Binding-site contacts:
Ligand atom C5' contacts residue ASP627 of chain 1.A at 4.2 Å.
Ligand atom O4' contacts residue C20 of chain 1.M at 3.3 Å.
Ligand atom C8 contacts residue C20 of chain 1.M at 3.7 Å.
Ligand atom O3' contacts residue ASN625 of chain 1.A at 3.2 Å (h-bond).
Ligand atom O3G contacts residue ASP785 of chain 1.B at 4.1 Å.
Ligand atom O1G contacts residue ARG714 of chain 1.B at 3.1 Å (salt-bridge).
Ligand atom O2B contacts residue ARG714 of chain 1.B at 3.2 Å (salt-bridge).
Ligand atom C4' contacts residue ASP627 of chain 1.A at 4.3 Å.
Ligand atom C2 contacts residue PRO593 of chain 1.A at 4.2 Å (hydrophobic).
Ligand atom C5' contacts residue MG1 of chain 1.W at 4.2 Å.
Ligand atom C4' contacts residue C20 of chain 1.M at 4.0 Å.
Ligand atom C4' contacts residue MG1 of chain 1.W at 4.2 Å.
Ligand atom O6 contacts residue C20 of chain 1.M at 3.2 Å (h-bond).
Ligand atom O3G contacts residue ARG714 of chain 1.B at 3.6 Å.
Ligand atom C5' contacts residue C20 of chain 1.M at 4.0 Å.
Ligand atom O2' contacts residue ARG591 of chain 1.A at 4.1 Å.
Ligand atom O2A contacts residue THR1009 of chain 1.A at 4.0 Å.
Ligand atom O4' contacts residue MG1 of chain 1.W at 4.2 Å.
Ligand atom O2B contacts residue TYR717 of chain 1.B at 4.0 Å.
Ligand atom O2G contacts residue ARG957 of chain 1.B at 4.0 Å.
Ligand atom O2G contacts residue LYS934 of chain 1.A at 4.0 Å.
Ligand atom O1G contacts residue ARG957 of chain 1.B at 3.0 Å (salt-bridge).
Ligand atom PG contacts residue ARG714 of chain 1.B at 3.9 Å.
Ligand atom N9 contacts residue C20 of chain 1.M at 3.9 Å.
Ligand atom O3G contacts residue ARG957 of chain 1.B at 2.7 Å (salt-bridge).
Ligand atom O4' contacts residue ARG591 of chain 1.A at 3.3 Å (salt-bridge).
Ligand atom N7 contacts residue C20 of chain 1.M at 3.5 Å (h-bond).
Ligand atom O1A contacts residue TYR717 of chain 1.B at 4.2 Å.
Ligand atom C1' contacts residue ARG591 of chain 1.A at 3.4 Å.
Ligand atom N2 contacts residue PRO593 of chain 1.A at 3.4 Å.
Ligand atom N3 contacts residue C20 of chain 1.M at 4.1 Å.
Ligand atom C4 contacts residue C20 of chain 1.M at 3.8 Å.
Ligand atom N3 contacts residue PRO593 of chain 1.A at 4.0 Å.
Ligand atom C6 contacts residue C20 of chain 1.M at 3.5 Å.
Ligand atom C1' contacts residue C20 of chain 1.M at 3.9 Å.
Ligand atom PG contacts residue ARG957 of chain 1.B at 3.5 Å.
Ligand atom N1 contacts residue C20 of chain 1.M at 4.2 Å.
Ligand atom C5 contacts residue C20 of chain 1.M at 3.4 Å.
Ligand atom O2' contacts residue ASN625 of chain 1.A at 3.4 Å (h-bond).
Ligand atom C4' contacts residue ARG591 of chain 1.A at 4.2 Å.

This protein binds this small molecule.
Small molecule (SMILES): Nc1nc2c(ncn2[C@@H]2O[C@H](CO[P](=O)(O)C[P](=O)(O)OP(=O)(O)O)[C@@H](O)[C@H]2O)c(=O)[nH]1

Sequence of chain 1.A:
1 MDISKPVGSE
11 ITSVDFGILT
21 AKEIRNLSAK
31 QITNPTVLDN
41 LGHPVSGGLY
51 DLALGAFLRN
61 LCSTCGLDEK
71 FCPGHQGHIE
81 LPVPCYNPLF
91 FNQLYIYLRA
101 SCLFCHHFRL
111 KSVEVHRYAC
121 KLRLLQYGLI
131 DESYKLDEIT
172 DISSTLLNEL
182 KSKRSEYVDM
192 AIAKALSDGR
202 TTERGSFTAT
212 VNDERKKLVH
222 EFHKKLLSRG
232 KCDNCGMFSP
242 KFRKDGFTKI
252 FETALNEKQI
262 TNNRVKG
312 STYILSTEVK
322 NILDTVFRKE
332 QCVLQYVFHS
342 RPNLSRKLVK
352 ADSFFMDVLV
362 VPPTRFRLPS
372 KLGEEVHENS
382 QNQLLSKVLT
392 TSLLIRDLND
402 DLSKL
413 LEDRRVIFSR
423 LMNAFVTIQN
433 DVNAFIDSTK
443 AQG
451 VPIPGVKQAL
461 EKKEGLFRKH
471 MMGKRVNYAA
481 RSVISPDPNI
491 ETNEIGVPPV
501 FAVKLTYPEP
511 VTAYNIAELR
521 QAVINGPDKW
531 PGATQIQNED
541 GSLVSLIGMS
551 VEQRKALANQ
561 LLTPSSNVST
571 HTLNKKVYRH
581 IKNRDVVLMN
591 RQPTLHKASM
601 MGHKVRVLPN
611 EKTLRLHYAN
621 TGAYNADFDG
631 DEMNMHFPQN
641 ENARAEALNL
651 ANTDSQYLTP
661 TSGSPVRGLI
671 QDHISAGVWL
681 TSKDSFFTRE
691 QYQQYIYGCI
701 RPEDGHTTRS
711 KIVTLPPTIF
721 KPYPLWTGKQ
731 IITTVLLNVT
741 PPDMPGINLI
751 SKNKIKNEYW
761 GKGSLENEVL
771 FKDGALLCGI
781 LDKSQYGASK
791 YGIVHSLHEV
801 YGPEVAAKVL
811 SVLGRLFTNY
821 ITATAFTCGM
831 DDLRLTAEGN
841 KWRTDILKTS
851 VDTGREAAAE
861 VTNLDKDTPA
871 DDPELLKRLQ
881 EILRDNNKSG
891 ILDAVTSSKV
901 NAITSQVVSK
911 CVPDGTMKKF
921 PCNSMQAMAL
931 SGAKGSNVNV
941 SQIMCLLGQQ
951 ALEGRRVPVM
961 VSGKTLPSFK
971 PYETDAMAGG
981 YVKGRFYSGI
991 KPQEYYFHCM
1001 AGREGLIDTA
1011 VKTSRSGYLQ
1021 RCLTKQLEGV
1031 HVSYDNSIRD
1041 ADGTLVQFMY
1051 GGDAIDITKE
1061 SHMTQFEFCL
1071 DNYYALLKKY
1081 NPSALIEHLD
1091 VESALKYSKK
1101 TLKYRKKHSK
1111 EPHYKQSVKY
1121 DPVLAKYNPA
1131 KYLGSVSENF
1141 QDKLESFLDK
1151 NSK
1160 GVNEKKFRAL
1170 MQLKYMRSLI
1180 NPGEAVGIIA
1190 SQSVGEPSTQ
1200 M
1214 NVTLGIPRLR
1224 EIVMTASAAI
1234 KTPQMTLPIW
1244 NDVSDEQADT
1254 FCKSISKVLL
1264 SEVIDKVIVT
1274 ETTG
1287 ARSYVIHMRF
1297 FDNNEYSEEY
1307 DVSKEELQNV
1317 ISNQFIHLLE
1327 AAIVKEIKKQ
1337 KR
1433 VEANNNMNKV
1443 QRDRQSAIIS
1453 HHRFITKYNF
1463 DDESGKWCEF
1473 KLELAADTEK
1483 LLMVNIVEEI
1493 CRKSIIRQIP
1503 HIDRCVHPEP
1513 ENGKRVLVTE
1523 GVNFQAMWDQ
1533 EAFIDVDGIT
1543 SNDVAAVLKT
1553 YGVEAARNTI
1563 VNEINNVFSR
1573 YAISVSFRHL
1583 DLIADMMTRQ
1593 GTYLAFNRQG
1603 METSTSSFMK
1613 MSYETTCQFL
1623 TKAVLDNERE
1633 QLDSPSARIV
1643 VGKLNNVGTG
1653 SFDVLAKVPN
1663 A

Sequence of chain 1.B:
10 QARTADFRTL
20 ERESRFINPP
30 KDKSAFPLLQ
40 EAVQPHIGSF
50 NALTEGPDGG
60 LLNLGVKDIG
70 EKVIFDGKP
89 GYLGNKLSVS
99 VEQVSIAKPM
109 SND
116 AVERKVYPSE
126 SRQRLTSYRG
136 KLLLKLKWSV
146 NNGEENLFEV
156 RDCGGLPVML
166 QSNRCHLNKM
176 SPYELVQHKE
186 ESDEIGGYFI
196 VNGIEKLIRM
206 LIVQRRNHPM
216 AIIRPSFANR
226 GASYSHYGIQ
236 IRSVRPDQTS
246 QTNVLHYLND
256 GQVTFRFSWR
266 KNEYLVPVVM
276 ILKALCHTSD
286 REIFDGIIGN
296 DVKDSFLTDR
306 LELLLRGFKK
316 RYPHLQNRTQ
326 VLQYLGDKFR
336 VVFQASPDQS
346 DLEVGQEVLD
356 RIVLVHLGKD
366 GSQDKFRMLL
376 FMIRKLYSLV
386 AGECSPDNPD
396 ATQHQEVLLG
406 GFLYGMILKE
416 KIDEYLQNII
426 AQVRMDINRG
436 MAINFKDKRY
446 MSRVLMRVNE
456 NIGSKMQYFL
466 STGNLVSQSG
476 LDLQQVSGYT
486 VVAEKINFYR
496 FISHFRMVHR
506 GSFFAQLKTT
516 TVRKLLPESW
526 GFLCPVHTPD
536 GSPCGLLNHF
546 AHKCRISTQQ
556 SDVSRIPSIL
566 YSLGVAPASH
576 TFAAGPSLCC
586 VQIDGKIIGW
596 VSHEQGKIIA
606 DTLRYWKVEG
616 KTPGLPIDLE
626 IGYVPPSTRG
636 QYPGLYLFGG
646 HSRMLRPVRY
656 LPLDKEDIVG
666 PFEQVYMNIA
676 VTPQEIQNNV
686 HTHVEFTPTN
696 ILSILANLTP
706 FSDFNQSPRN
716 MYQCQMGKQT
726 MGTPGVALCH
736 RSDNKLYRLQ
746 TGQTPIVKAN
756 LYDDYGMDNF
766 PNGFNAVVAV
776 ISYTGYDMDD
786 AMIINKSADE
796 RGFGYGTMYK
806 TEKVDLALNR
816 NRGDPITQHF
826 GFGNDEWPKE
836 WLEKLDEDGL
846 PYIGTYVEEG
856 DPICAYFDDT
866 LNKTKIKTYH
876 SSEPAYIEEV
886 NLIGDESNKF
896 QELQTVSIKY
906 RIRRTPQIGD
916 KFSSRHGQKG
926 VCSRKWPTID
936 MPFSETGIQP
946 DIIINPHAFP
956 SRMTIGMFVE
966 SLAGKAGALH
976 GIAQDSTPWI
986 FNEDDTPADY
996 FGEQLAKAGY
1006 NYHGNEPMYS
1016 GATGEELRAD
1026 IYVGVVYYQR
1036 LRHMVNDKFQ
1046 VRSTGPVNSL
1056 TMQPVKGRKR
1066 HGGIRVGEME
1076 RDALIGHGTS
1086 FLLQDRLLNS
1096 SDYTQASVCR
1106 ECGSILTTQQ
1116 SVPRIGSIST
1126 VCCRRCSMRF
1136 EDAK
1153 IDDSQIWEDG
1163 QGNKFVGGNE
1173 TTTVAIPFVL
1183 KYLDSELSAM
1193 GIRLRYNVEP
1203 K